Binding-site contacts:
Ligand atom C6 contacts residue THR45 of chain 51.C at 3.5 Å.
Ligand atom O2 contacts residue ASN87 of chain 51.C at 3.2 Å (h-bond).
Ligand atom OP2 contacts residue LYS57 of chain 55.D at 2.7 Å (salt-bridge).
Ligand atom OP2 contacts residue ARG49 of chain 55.D at 2.4 Å (salt-bridge).
Ligand atom O2' contacts residue GLU63 of chain 51.C at 3.0 Å (salt-bridge).
Ligand atom C4 contacts residue TYR85 of chain 51.C at 3.5 Å (hydrophobic).
Ligand atom P contacts residue TYR85 of chain 51.C at 3.5 Å.
Ligand atom N6 contacts residue THR45 of chain 51.C at 2.9 Å (h-bond).
Ligand atom OP2 contacts residue TYR85 of chain 51.C at 2.5 Å (h-bond).
Ligand atom N6 contacts residue CYS46 of chain 51.C at 3.4 Å (h-bond).
Ligand atom OP1 contacts residue ARG49 of chain 55.D at 2.5 Å (salt-bridge).
Ligand atom C2' contacts residue GLU63 of chain 51.C at 3.5 Å.
Ligand atom N7 contacts residue THR45 of chain 51.C at 2.6 Å (h-bond).
Ligand atom N1 contacts residue SER47 of chain 51.C at 2.7 Å (h-bond).
Ligand atom C2 contacts residue SER47 of chain 51.C at 3.0 Å.
Ligand atom O2' contacts residue TYR85 of chain 51.C at 3.5 Å.
Ligand atom C5' contacts residue TYR85 of chain 51.C at 3.1 Å (hydrophobic).
Ligand atom OP2 contacts residue ASN55 of chain 55.D at 3.2 Å (h-bond).
Ligand atom O4' contacts residue LYS61 of chain 51.C at 3.1 Å (salt-bridge).
Ligand atom OP1 contacts residue SER52 of chain 55.D at 3.0 Å.
Ligand atom C4' contacts residue TYR85 of chain 51.C at 3.3 Å (hydrophobic).
Ligand atom C6 contacts residue TYR85 of chain 51.C at 3.5 Å (hydrophobic).
Ligand atom N1 contacts residue THR59 of chain 51.C at 3.6 Å.
Ligand atom OP2 contacts residue LYS43 of chain 51.C at 3.2 Å (salt-bridge).
Ligand atom OP2 contacts residue LYS57 of chain 55.D at 3.4 Å.
Ligand atom OP1 contacts residue SER51 of chain 55.D at 3.3 Å.
Ligand atom O3' contacts residue TYR85 of chain 51.C at 3.6 Å.
Ligand atom N6 contacts residue THR59 of chain 51.C at 2.9 Å (h-bond).
Ligand atom OP1 contacts residue SER51 of chain 55.D at 2.7 Å (h-bond).
Ligand atom OP2 contacts residue SER51 of chain 55.D at 3.2 Å (h-bond).
Ligand atom C5' contacts residue SER51 of chain 55.D at 3.5 Å.
Ligand atom P contacts residue ARG49 of chain 55.D at 2.9 Å.
Ligand atom C2' contacts residue TYR85 of chain 51.C at 3.4 Å (hydrophobic).
Ligand atom OP1 contacts residue ASN55 of chain 55.D at 3.3 Å (h-bond).
Ligand atom C3' contacts residue TYR85 of chain 51.C at 3.3 Å (hydrophobic).
Ligand atom C5 contacts residue THR45 of chain 51.C at 3.3 Å.
Ligand atom C5 contacts residue TYR85 of chain 51.C at 3.5 Å (hydrophobic).
Ligand atom P contacts residue SER51 of chain 55.D at 3.4 Å.
Ligand atom N1 contacts residue TYR85 of chain 51.C at 3.6 Å.
Ligand atom O3' contacts residue SER51 of chain 55.D at 3.5 Å (h-bond).

The protein below binds the small molecule below.
Small molecule (SMILES): Nc1ccn([C@@H]2O[C@H](CO[P](=O)(O)O[C@H]3[C@@H](O)[C@H](n4ccc(N)nc4=O)O[C@@H]3CO[P](=O)(O)O[C@H]3[C@@H](O)[C@H](n4cnc5c(N)ncnc54)O[C@@H]3CO[P](=O)(O)O[C@H]3[C@@H](O)[C@H](n4ccc(N)nc4=O)O[C@@H]3CO[P](=O)(O)O[C@H]3[C@@H](O)[C@H](n4ccc(=O)[nH]c4=O)O[C@@H]3CO[P](=O)(O)O[C@H]3[C@@H](O)[C@H](n4cnc5c(N)ncnc54)O[C@@H]3CO[P](=O)(O)O[C@H]3[C@@H](O)[C@H](n4cnc5c(=O)nc(N)[nH]c54)O[C@@H]3CO[P](=O)(O)O[C@H]3[C@@H](O)[C@H](n4cnc5c(=O)nc(N)[nH]c54)O[C@@H]3CO)[C@@H](O)[C@H]2O)c(=O)n1

Sequence of chain 55.D:
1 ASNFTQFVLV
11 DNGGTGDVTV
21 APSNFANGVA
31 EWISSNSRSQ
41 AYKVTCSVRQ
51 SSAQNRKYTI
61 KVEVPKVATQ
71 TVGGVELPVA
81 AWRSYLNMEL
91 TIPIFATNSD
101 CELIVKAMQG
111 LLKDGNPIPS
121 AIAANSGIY

Sequence of chain 51.C:
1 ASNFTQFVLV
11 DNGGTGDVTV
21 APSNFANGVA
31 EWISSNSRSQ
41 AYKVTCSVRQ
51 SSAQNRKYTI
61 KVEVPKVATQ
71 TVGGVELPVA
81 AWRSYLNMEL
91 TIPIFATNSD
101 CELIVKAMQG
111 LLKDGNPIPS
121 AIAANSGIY